Sequence of chain 1.A:
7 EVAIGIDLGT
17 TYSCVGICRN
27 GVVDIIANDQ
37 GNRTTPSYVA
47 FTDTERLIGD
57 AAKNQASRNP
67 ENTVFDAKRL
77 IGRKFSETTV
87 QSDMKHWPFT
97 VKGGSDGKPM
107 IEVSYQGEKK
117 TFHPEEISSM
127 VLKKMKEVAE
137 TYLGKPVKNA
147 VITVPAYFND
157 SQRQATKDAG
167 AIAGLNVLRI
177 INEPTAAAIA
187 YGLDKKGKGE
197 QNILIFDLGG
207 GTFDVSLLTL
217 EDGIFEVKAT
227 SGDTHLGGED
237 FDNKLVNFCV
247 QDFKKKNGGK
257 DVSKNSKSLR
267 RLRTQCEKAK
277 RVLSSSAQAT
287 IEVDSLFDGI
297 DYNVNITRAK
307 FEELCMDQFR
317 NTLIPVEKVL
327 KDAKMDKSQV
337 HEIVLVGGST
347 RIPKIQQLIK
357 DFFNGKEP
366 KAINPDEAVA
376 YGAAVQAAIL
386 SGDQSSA

Binding-site contacts:
Ligand atom O1A contacts residue MG1 of chain 1.Q at 3.4 Å.
Ligand atom C5' contacts residue TYR18 of chain 1.A at 3.6 Å (hydrophobic).
Ligand atom O2' contacts residue GLU273 of chain 1.A at 2.7 Å (salt-bridge).
Ligand atom PB contacts residue THR17 of chain 1.A at 3.4 Å.
Ligand atom O1A contacts residue ASP371 of chain 1.A at 3.6 Å.
Ligand atom O3' contacts residue GLY234 of chain 1.A at 3.4 Å.
Ligand atom N3B contacts residue GLY15 of chain 1.A at 3.5 Å.
Ligand atom O2' contacts residue LYS276 of chain 1.A at 2.8 Å (salt-bridge).
Ligand atom O2A contacts residue TYR18 of chain 1.A at 3.3 Å.
Ligand atom O2B contacts residue GLY206 of chain 1.A at 3.2 Å (h-bond).
Ligand atom C3' contacts residue GOL1 of chain 1.J at 3.5 Å.
Ligand atom N3B contacts residue THR17 of chain 1.A at 2.7 Å (h-bond).
Ligand atom N3B contacts residue TYR18 of chain 1.A at 2.8 Å (h-bond).
Ligand atom O4' contacts residue GLY344 of chain 1.A at 3.3 Å.
Ligand atom O2' contacts residue GOL1 of chain 1.J at 3.5 Å (h-bond).
Ligand atom N3B contacts residue THR16 of chain 1.A at 3.1 Å (h-bond).
Ligand atom C4' contacts residue GLY206 of chain 1.A at 3.5 Å.
Ligand atom N9 contacts residue GLY344 of chain 1.A at 3.4 Å (h-bond).
Ligand atom C2 contacts residue SER280 of chain 1.A at 3.3 Å.
Ligand atom O3' contacts residue LYS276 of chain 1.A at 3.5 Å (salt-bridge).
Ligand atom O1A contacts residue GLY343 of chain 1.A at 3.3 Å.
Ligand atom C5 contacts residue GLY344 of chain 1.A at 3.5 Å.
Ligand atom N7 contacts residue ARG347 of chain 1.A at 3.1 Å (salt-bridge).
Ligand atom O2B contacts residue PO41 of chain 1.N at 3.0 Å (h-bond).
Ligand atom O5' contacts residue GLY344 of chain 1.A at 3.3 Å (h-bond).
Ligand atom N7 contacts residue ARG277 of chain 1.A at 3.5 Å (salt-bridge).
Ligand atom O2B contacts residue GLY205 of chain 1.A at 3.4 Å.
Ligand atom O3A contacts residue THR17 of chain 1.A at 3.1 Å (h-bond).
Ligand atom O1A contacts residue GLY344 of chain 1.A at 2.9 Å (h-bond).
Ligand atom O3' contacts residue GOL1 of chain 1.J at 2.7 Å (h-bond).
Ligand atom N3 contacts residue GLY344 of chain 1.A at 3.5 Å (h-bond).
Ligand atom O1B contacts residue MG1 of chain 1.Q at 3.0 Å.
Ligand atom O3A contacts residue GLY206 of chain 1.A at 3.5 Å (h-bond).
Ligand atom C4 contacts residue GLY344 of chain 1.A at 3.2 Å.
Ligand atom O2A contacts residue ASP371 of chain 1.A at 3.6 Å.
Ligand atom N6 contacts residue ARG347 of chain 1.A at 3.5 Å.
Ligand atom O4' contacts residue SER345 of chain 1.A at 3.6 Å (h-bond).
Ligand atom O3' contacts residue GLY206 of chain 1.A at 3.4 Å.
Ligand atom C2' contacts residue GLU273 of chain 1.A at 3.5 Å.
Ligand atom N1 contacts residue SER280 of chain 1.A at 2.7 Å (h-bond).

This protein binds this small molecule.
Small molecule (SMILES): Nc1ncnc2c1ncn2[C@@H]1O[C@H](CO[P](=O)(O)O[P](N)(=O)O)[C@@H](O)[C@H]1O